Binding-site contacts:
Ligand atom C4 contacts residue CA1 of chain 3.H at 3.8 Å.
Ligand atom C5 contacts residue LYS1 of chain 3.D at 3.4 Å.
Ligand atom C1 contacts residue SER23 of chain 3.B at 3.9 Å.
Ligand atom C4 contacts residue CA1 of chain 3.G at 3.4 Å.
Ligand atom O3 contacts residue ASP104 of chain 3.B at 3.0 Å (salt-bridge).
Ligand atom O2 contacts residue GLY114 of chain 2.B at 2.5 Å (h-bond).
Ligand atom C3 contacts residue CA1 of chain 3.G at 3.4 Å.
Ligand atom O4 contacts residue CA1 of chain 3.G at 2.6 Å.
Ligand atom C6 contacts residue LYS1 of chain 3.D at 2.4 Å.
Ligand atom O2 contacts residue SER22 of chain 3.B at 3.4 Å.
Ligand atom C3 contacts residue ASP99 of chain 3.B at 3.2 Å.
Ligand atom O5 contacts residue LYS1 of chain 3.D at 3.5 Å (salt-bridge).
Ligand atom C1 contacts residue LYS1 of chain 3.D at 3.7 Å.
Ligand atom C1M contacts residue SER23 of chain 3.B at 3.7 Å.
Ligand atom O4 contacts residue GLU95 of chain 3.B at 3.5 Å (salt-bridge).
Ligand atom O4 contacts residue ASP104 of chain 3.B at 3.3 Å (salt-bridge).
Ligand atom C7 contacts residue LYS1 of chain 3.D at 1.4 Å.
Ligand atom C2 contacts residue GLY114 of chain 2.B at 3.3 Å.
Ligand atom C4 contacts residue ASP96 of chain 3.B at 3.5 Å.
Ligand atom C2 contacts residue CA1 of chain 3.H at 3.4 Å.
Ligand atom O2 contacts residue ASN21 of chain 3.B at 3.0 Å (h-bond).
Ligand atom O2 contacts residue CA1 of chain 3.H at 2.5 Å.
Ligand atom O5 contacts residue SER22 of chain 3.B at 3.5 Å (h-bond).
Ligand atom O4 contacts residue ASP96 of chain 3.B at 2.7 Å (salt-bridge).
Ligand atom C1M contacts residue GLY114 of chain 2.B at 3.5 Å.
Ligand atom O3 contacts residue ASP101 of chain 3.B at 2.9 Å (salt-bridge).
Ligand atom C3 contacts residue ASP104 of chain 3.B at 3.8 Å.
Ligand atom O3 contacts residue CA1 of chain 3.H at 2.5 Å.
Ligand atom C4 contacts residue SER22 of chain 3.B at 3.6 Å.
Ligand atom C5 contacts residue SER22 of chain 3.B at 3.5 Å.
Ligand atom O5 contacts residue SER23 of chain 3.B at 3.0 Å (h-bond).
Ligand atom O4 contacts residue ASP99 of chain 3.B at 3.7 Å.
Ligand atom C3 contacts residue CA1 of chain 3.H at 3.4 Å.
Ligand atom O7A contacts residue LYS1 of chain 3.D at 2.4 Å (salt-bridge).
Ligand atom C4 contacts residue ASP104 of chain 3.B at 3.3 Å.
Ligand atom C7 contacts residue DLY2 of chain 3.D at 3.2 Å.
Ligand atom O3 contacts residue CA1 of chain 3.G at 2.5 Å.
Ligand atom O7A contacts residue DLY2 of chain 3.D at 3.6 Å (h-bond).
Ligand atom O2 contacts residue ASP104 of chain 3.B at 3.8 Å.
Ligand atom O3 contacts residue ASP99 of chain 3.B at 2.6 Å (salt-bridge).

Sequence of chain 3.B:
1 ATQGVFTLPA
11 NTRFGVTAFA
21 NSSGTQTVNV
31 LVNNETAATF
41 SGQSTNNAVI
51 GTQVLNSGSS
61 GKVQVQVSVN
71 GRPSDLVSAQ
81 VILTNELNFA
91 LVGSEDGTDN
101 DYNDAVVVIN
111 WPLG

Sequence of chain 2.B:
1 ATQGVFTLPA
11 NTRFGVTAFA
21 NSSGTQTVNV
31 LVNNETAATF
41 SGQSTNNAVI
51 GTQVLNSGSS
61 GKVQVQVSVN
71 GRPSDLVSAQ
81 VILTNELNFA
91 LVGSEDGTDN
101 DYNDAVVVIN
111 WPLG

Sequence of chain 3.D:
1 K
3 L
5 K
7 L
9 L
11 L

The small molecule below binds the protein below.
Small molecule (SMILES): C[C@@H]1O[C@@H](CC(=O)O)[C@@H](O)[C@H](O)[C@@H]1O